A protein and the small-molecule ligand that binds it are described below.
Small molecule (SMILES): Nc1ncnc2c1ncn2[C@H]1C[C@H](O)[C@@H](COP(=O)(O)O)O1

Sequence of chain 3.A:
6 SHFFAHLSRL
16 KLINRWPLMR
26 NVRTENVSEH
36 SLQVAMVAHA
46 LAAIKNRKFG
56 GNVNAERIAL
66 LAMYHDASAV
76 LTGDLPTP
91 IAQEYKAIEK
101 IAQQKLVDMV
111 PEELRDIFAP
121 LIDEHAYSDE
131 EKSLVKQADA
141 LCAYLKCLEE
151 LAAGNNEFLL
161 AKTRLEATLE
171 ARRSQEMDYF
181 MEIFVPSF

Binding-site contacts:
Ligand atom N7 contacts residue THR82 of chain 3.A at 3.7 Å.
Ligand atom O2P contacts residue ASP139 of chain 3.A at 3.6 Å.
Ligand atom C2' contacts residue TRP21 of chain 3.A at 3.6 Å (hydrophobic).
Ligand atom N1 contacts residue THR82 of chain 3.A at 3.7 Å.
Ligand atom O3P contacts residue ASP139 of chain 3.A at 3.2 Å (salt-bridge).
Ligand atom O1P contacts residue ARG20 of chain 3.A at 3.0 Å (salt-bridge).
Ligand atom O5' contacts residue ARG20 of chain 3.A at 3.0 Å (salt-bridge).
Ligand atom O3' contacts residue PRO22 of chain 3.A at 3.8 Å.
Ligand atom C3' contacts residue ARG20 of chain 3.A at 3.6 Å.
Ligand atom O3' contacts residue ARG20 of chain 3.A at 3.6 Å.
Ligand atom O4' contacts residue PRO81 of chain 3.A at 3.5 Å.
Ligand atom O1P contacts residue HIS35 of chain 3.A at 3.2 Å (h-bond).
Ligand atom O3P contacts residue ARG20 of chain 3.A at 3.9 Å.
Ligand atom C3' contacts residue ASP79 of chain 3.A at 3.3 Å.
Ligand atom C5' contacts residue THR82 of chain 3.A at 3.9 Å.
Ligand atom C4' contacts residue ASP79 of chain 3.A at 3.5 Å.
Ligand atom O1P contacts residue CO1 of chain 3.C at 2.3 Å.
Ligand atom C8 contacts residue TRP21 of chain 3.A at 3.7 Å (hydrophobic).
Ligand atom C8 contacts residue THR82 of chain 3.A at 3.5 Å.
Ligand atom C5 contacts residue TRP21 of chain 3.A at 3.6 Å (hydrophobic).
Ligand atom P contacts residue ARG20 of chain 3.A at 3.6 Å.
Ligand atom O3' contacts residue TRP21 of chain 3.A at 2.9 Å (h-bond).
Ligand atom P contacts residue ASP139 of chain 3.A at 3.4 Å.
Ligand atom C6 contacts residue THR82 of chain 3.A at 3.7 Å.
Ligand atom O3' contacts residue ASP79 of chain 3.A at 2.4 Å (salt-bridge).
Ligand atom O4' contacts residue THR82 of chain 3.A at 3.0 Å (h-bond).
Ligand atom O1P contacts residue ASP71 of chain 3.A at 3.4 Å (salt-bridge).
Ligand atom N9 contacts residue TRP21 of chain 3.A at 3.5 Å.
Ligand atom N6 contacts residue ALA161 of chain 3.A at 3.9 Å.
Ligand atom N7 contacts residue TRP21 of chain 3.A at 3.8 Å.
Ligand atom P contacts residue CO1 of chain 3.C at 3.7 Å.
Ligand atom C4 contacts residue THR82 of chain 3.A at 3.5 Å.
Ligand atom N3 contacts residue TRP21 of chain 3.A at 3.8 Å.
Ligand atom C5 contacts residue THR82 of chain 3.A at 3.6 Å.
Ligand atom N9 contacts residue THR82 of chain 3.A at 3.8 Å.
Ligand atom C4 contacts residue TRP21 of chain 3.A at 3.4 Å (hydrophobic).
Ligand atom C2 contacts residue THR82 of chain 3.A at 3.6 Å.
Ligand atom N3 contacts residue THR82 of chain 3.A at 3.5 Å (h-bond).
Ligand atom O1P contacts residue ASP139 of chain 3.A at 3.1 Å (salt-bridge).
Ligand atom C4' contacts residue PRO81 of chain 3.A at 3.9 Å (hydrophobic).